Sequence of chain 1.A:
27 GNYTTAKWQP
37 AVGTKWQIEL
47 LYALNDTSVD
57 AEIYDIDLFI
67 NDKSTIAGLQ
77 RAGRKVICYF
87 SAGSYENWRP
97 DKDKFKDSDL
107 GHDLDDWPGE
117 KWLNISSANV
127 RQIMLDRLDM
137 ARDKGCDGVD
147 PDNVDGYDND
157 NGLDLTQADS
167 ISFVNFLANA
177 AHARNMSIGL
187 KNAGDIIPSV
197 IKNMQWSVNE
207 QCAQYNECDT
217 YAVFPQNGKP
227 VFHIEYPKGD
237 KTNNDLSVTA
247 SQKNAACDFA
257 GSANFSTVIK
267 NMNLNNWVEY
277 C

Binding-site contacts:
Ligand atom C4 contacts residue ASN28 of chain 1.A at 4.2 Å.
Ligand atom C8 contacts residue ILE167 of chain 1.A at 3.9 Å (hydrophobic).
Ligand atom C8 contacts residue SER195 of chain 1.A at 3.0 Å.
Ligand atom C2 contacts residue ASN28 of chain 1.A at 2.5 Å.
Ligand atom C1 contacts residue PRO194 of chain 1.A at 3.5 Å (hydrophobic).
Ligand atom O4 contacts residue SER195 of chain 1.A at 4.2 Å.
Ligand atom O3 contacts residue SER195 of chain 1.A at 2.8 Å (h-bond).
Ligand atom C8 contacts residue VAL196 of chain 1.A at 4.3 Å (hydrophobic).
Ligand atom C7 contacts residue ASN171 of chain 1.A at 4.1 Å.
Ligand atom C8 contacts residue TYR29 of chain 1.A at 4.3 Å (hydrophobic).
Ligand atom O7 contacts residue SER195 of chain 1.A at 3.6 Å.
Ligand atom C3 contacts residue PRO194 of chain 1.A at 3.9 Å (hydrophobic).
Ligand atom O7 contacts residue LYS198 of chain 1.A at 4.2 Å.
Ligand atom C3 contacts residue PRO194 of chain 1.A at 4.5 Å (hydrophobic).
Ligand atom C2 contacts residue SER195 of chain 1.A at 3.4 Å.
Ligand atom O3 contacts residue PRO194 of chain 1.A at 3.8 Å.
Ligand atom C8 contacts residue ASN28 of chain 1.A at 3.7 Å.
Ligand atom O3 contacts residue ILE167 of chain 1.A at 3.9 Å.
Ligand atom O4 contacts residue PRO194 of chain 1.A at 4.0 Å.
Ligand atom O2 contacts residue PRO194 of chain 1.A at 4.5 Å.
Ligand atom C7 contacts residue ASN28 of chain 1.A at 3.7 Å.
Ligand atom C8 contacts residue ASN199 of chain 1.A at 4.3 Å.
Ligand atom C1 contacts residue SER195 of chain 1.A at 3.9 Å.
Ligand atom C8 contacts residue ASN171 of chain 1.A at 3.3 Å.
Ligand atom N2 contacts residue SER195 of chain 1.A at 2.4 Å (h-bond).
Ligand atom C4 contacts residue PRO194 of chain 1.A at 4.1 Å (hydrophobic).
Ligand atom C2 contacts residue PRO194 of chain 1.A at 3.5 Å (hydrophobic).
Ligand atom O3 contacts residue ASN171 of chain 1.A at 4.1 Å.
Ligand atom N2 contacts residue ASN171 of chain 1.A at 3.6 Å.
Ligand atom O7 contacts residue ASN28 of chain 1.A at 3.7 Å.
Ligand atom C3 contacts residue ASN28 of chain 1.A at 3.8 Å.
Ligand atom C5 contacts residue ASN28 of chain 1.A at 3.6 Å.
Ligand atom C5 contacts residue PRO194 of chain 1.A at 4.0 Å (hydrophobic).
Ligand atom N2 contacts residue ASN28 of chain 1.A at 3.0 Å (h-bond).
Ligand atom C3 contacts residue SER195 of chain 1.A at 3.6 Å.
Ligand atom O4 contacts residue PRO194 of chain 1.A at 3.6 Å (h-bond).
Ligand atom C1 contacts residue ASN28 of chain 1.A at 1.4 Å.
Ligand atom C8 contacts residue LYS198 of chain 1.A at 4.4 Å.
Ligand atom O5 contacts residue ASN28 of chain 1.A at 2.3 Å (h-bond).
Ligand atom C7 contacts residue SER195 of chain 1.A at 3.1 Å.

The protein below binds the small molecule below.
Small molecule (SMILES): CC(=O)N[C@H]1[C@H](O[C@H]2[C@H](O)[C@@H](NC(C)=O)CO[C@@H]2CO)O[C@H](CO)[C@@H](O[C@@H]2O[C@H](CO)[C@@H](O)[C@H](O)[C@@H]2O)[C@@H]1O